The protein below binds the small molecule below.
Small molecule (SMILES): CC(=O)N[C@@H]1[C@@H](O)[C@H](O)[C@@H](CO)O[C@H]1O

Binding-site contacts:
Ligand atom C5 contacts residue ASN229 of chain 1.A at 3.7 Å.
Ligand atom C2 contacts residue ASN229 of chain 1.A at 2.5 Å.
Ligand atom O3 contacts residue SER241 of chain 1.A at 3.9 Å.
Ligand atom C2 contacts residue SER241 of chain 1.A at 3.5 Å.
Ligand atom C8 contacts residue VAL240 of chain 1.A at 3.8 Å (hydrophobic).
Ligand atom C6 contacts residue LEU243 of chain 1.A at 3.6 Å (hydrophobic).
Ligand atom C1 contacts residue LEU243 of chain 1.A at 4.3 Å (hydrophobic).
Ligand atom C1 contacts residue ASN229 of chain 1.A at 1.4 Å.
Ligand atom C4 contacts residue ASN229 of chain 1.A at 4.2 Å.
Ligand atom C7 contacts residue ASN229 of chain 1.A at 3.6 Å.
Ligand atom C8 contacts residue SER241 of chain 1.A at 3.8 Å.
Ligand atom O4 contacts residue TYR272 of chain 1.A at 3.4 Å (h-bond).
Ligand atom C8 contacts residue LEU242 of chain 1.A at 4.3 Å (hydrophobic).
Ligand atom O5 contacts residue ASN229 of chain 1.A at 2.4 Å (h-bond).
Ligand atom C5 contacts residue TYR272 of chain 1.A at 4.5 Å (hydrophobic).
Ligand atom O5 contacts residue LEU243 of chain 1.A at 4.3 Å.
Ligand atom O6 contacts residue GLU227 of chain 1.A at 3.8 Å.
Ligand atom C3 contacts residue SER241 of chain 1.A at 3.4 Å.
Ligand atom C8 contacts residue VAL232 of chain 1.A at 3.6 Å (hydrophobic).
Ligand atom C1 contacts residue SER241 of chain 1.A at 3.9 Å.
Ligand atom N2 contacts residue ASN229 of chain 1.A at 2.9 Å (h-bond).
Ligand atom C7 contacts residue SER241 of chain 1.A at 3.7 Å.
Ligand atom C6 contacts residue GLU227 of chain 1.A at 4.2 Å.
Ligand atom C5 contacts residue LEU243 of chain 1.A at 3.9 Å (hydrophobic).
Ligand atom O7 contacts residue ASN229 of chain 1.A at 4.0 Å.
Ligand atom N2 contacts residue SER241 of chain 1.A at 2.8 Å (h-bond).
Ligand atom C3 contacts residue ASN229 of chain 1.A at 3.8 Å.

Sequence of chain 1.A:
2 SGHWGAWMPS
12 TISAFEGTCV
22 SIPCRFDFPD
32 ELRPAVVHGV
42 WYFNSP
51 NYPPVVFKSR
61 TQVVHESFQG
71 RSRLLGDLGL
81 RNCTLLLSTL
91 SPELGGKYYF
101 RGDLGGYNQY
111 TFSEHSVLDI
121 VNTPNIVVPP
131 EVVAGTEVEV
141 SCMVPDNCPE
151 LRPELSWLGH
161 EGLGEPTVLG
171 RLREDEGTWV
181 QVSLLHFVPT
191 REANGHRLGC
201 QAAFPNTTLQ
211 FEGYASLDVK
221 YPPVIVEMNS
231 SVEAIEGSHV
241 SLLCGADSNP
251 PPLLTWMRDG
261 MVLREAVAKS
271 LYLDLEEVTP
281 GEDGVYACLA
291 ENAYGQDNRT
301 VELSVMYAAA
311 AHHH